Sequence of chain 1.C:
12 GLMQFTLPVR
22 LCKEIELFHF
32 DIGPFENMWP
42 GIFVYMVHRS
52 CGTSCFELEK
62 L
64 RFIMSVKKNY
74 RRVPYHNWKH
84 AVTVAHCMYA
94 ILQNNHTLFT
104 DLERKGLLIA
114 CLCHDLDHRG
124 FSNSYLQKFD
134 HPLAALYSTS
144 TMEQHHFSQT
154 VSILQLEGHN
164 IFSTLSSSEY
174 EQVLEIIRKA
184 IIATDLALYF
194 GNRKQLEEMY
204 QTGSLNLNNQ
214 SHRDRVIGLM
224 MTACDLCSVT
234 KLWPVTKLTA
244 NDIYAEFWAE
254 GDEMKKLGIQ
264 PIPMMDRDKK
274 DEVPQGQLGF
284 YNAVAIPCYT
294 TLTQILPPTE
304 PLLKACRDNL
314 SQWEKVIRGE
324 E

Binding-site contacts:
Ligand atom C29 contacts residue LEU189 of chain 1.C at 3.4 Å (hydrophobic).
Ligand atom C13 contacts residue ILE246 of chain 1.C at 3.9 Å (hydrophobic).
Ligand atom O19 contacts residue PHE283 of chain 1.C at 3.7 Å.
Ligand atom N14 contacts residue PHE283 of chain 1.C at 3.9 Å.
Ligand atom C33 contacts residue LEU189 of chain 1.C at 3.8 Å (hydrophobic).
Ligand atom C9 contacts residue GLY279 of chain 1.C at 3.0 Å.
Ligand atom N8 contacts residue PHE283 of chain 1.C at 3.7 Å.
Ligand atom C24 contacts residue SER231 of chain 1.C at 2.6 Å.
Ligand atom C12 contacts residue ILE246 of chain 1.C at 3.7 Å (hydrophobic).
Ligand atom C18 contacts residue PHE283 of chain 1.C at 3.7 Å (hydrophobic).
Ligand atom N23 contacts residue ALA243 of chain 1.C at 3.5 Å.
Ligand atom N3 contacts residue MET267 of chain 1.C at 3.2 Å (h-bond).
Ligand atom N23 contacts residue GLN280 of chain 1.C at 3.8 Å.
Ligand atom C12 contacts residue TYR78 of chain 1.C at 3.9 Å (hydrophobic).
Ligand atom C21 contacts residue GLN280 of chain 1.C at 3.9 Å.
Ligand atom C24 contacts residue ALA243 of chain 1.C at 3.5 Å (hydrophobic).
Ligand atom N4 contacts residue MET267 of chain 1.C at 3.0 Å (h-bond).
Ligand atom N23 contacts residue THR239 of chain 1.C at 3.6 Å.
Ligand atom N20 contacts residue GLN280 of chain 1.C at 3.9 Å.
Ligand atom C9 contacts residue MET267 of chain 1.C at 3.7 Å (hydrophobic).
Ligand atom O7 contacts residue LEU189 of chain 1.C at 3.9 Å.
Ligand atom C11 contacts residue ILE246 of chain 1.C at 3.9 Å (hydrophobic).
Ligand atom C5 contacts residue PHE283 of chain 1.C at 3.9 Å (hydrophobic).
Ligand atom N20 contacts residue PHE283 of chain 1.C at 3.8 Å.
Ligand atom C15 contacts residue PHE283 of chain 1.C at 3.7 Å (hydrophobic).
Ligand atom N25 contacts residue SER231 of chain 1.C at 2.3 Å (h-bond).
Ligand atom C26 contacts residue SER231 of chain 1.C at 3.4 Å.
Ligand atom C16 contacts residue PHE283 of chain 1.C at 3.7 Å (hydrophobic).
Ligand atom C2 contacts residue MET267 of chain 1.C at 3.4 Å (hydrophobic).
Ligand atom C33 contacts residue PHE193 of chain 1.C at 3.6 Å (hydrophobic).
Ligand atom C22 contacts residue GLN280 of chain 1.C at 3.0 Å.
Ligand atom C2 contacts residue PHE283 of chain 1.C at 3.5 Å (hydrophobic).
Ligand atom N10 contacts residue PHE283 of chain 1.C at 3.5 Å.
Ligand atom C24 contacts residue THR239 of chain 1.C at 3.5 Å.
Ligand atom C1 contacts residue MET267 of chain 1.C at 3.3 Å (hydrophobic).
Ligand atom O19 contacts residue GLN280 of chain 1.C at 2.8 Å (h-bond).
Ligand atom N23 contacts residue SER231 of chain 1.C at 3.9 Å.
Ligand atom C6 contacts residue PHE283 of chain 1.C at 3.6 Å (hydrophobic).
Ligand atom C5 contacts residue MET267 of chain 1.C at 3.0 Å (hydrophobic).
Ligand atom C1 contacts residue PHE283 of chain 1.C at 3.4 Å (hydrophobic).

This small molecule binds to this protein.
Small molecule (SMILES): Cn1cc(NC(=O)c2nc(C3CC3)ccc2Nc2cncnc2)c(C(=O)NCC(C)(C)O)n1